Binding-site contacts:
Ligand atom C3 contacts residue GLN245 of chain 1.A at 3.0 Å.
Ligand atom C2 contacts residue GOL1 of chain 1.D at 3.7 Å.
Ligand atom O21 contacts residue TRP247 of chain 1.A at 3.9 Å.
Ligand atom C6 contacts residue GLN245 of chain 1.A at 3.4 Å.
Ligand atom O41 contacts residue SER243 of chain 1.A at 3.0 Å (h-bond).
Ligand atom O22 contacts residue TRP247 of chain 1.A at 3.6 Å.
Ligand atom C5 contacts residue ILE174 of chain 1.A at 3.9 Å (hydrophobic).
Ligand atom C6 contacts residue MN1 of chain 1.B at 3.3 Å.
Ligand atom C21 contacts residue GLN245 of chain 1.A at 3.5 Å.
Ligand atom C21 contacts residue GOL1 of chain 1.E at 3.4 Å.
Ligand atom O41 contacts residue ILE174 of chain 1.A at 3.5 Å.
Ligand atom N1 contacts residue HIS162 of chain 1.A at 3.5 Å (h-bond).
Ligand atom N1 contacts residue MN1 of chain 1.B at 2.3 Å.
Ligand atom C2 contacts residue MN1 of chain 1.B at 3.0 Å.
Ligand atom C5 contacts residue GLN245 of chain 1.A at 3.5 Å.
Ligand atom O21 contacts residue GOL1 of chain 1.D at 2.6 Å (h-bond).
Ligand atom C21 contacts residue GOL1 of chain 1.D at 3.5 Å.
Ligand atom N1 contacts residue LEU159 of chain 1.A at 3.6 Å.
Ligand atom C3 contacts residue GOL1 of chain 1.D at 3.2 Å.
Ligand atom O22 contacts residue GOL1 of chain 1.E at 2.9 Å (h-bond).
Ligand atom O21 contacts residue GOL1 of chain 1.E at 3.1 Å (h-bond).
Ligand atom N1 contacts residue GLN245 of chain 1.A at 3.1 Å (h-bond).
Ligand atom C2 contacts residue GLN245 of chain 1.A at 2.9 Å.
Ligand atom O42 contacts residue TYR153 of chain 1.A at 3.9 Å.
Ligand atom N1 contacts residue HIS230 of chain 1.A at 3.6 Å (h-bond).
Ligand atom O22 contacts residue ASP164 of chain 1.A at 2.9 Å (salt-bridge).
Ligand atom O42 contacts residue SER243 of chain 1.A at 3.2 Å (h-bond).
Ligand atom O22 contacts residue MN1 of chain 1.B at 2.1 Å.
Ligand atom C3 contacts residue LEU159 of chain 1.A at 3.8 Å (hydrophobic).
Ligand atom C41 contacts residue SER243 of chain 1.A at 3.5 Å.
Ligand atom C2 contacts residue LEU159 of chain 1.A at 3.4 Å (hydrophobic).
Ligand atom C6 contacts residue HIS230 of chain 1.A at 3.8 Å.
Ligand atom O22 contacts residue GLN245 of chain 1.A at 3.8 Å.
Ligand atom C21 contacts residue MN1 of chain 1.B at 2.9 Å.
Ligand atom C6 contacts residue VAL232 of chain 1.A at 3.8 Å (hydrophobic).
Ligand atom C21 contacts residue LEU159 of chain 1.A at 3.8 Å (hydrophobic).
Ligand atom C5 contacts residue VAL232 of chain 1.A at 3.4 Å (hydrophobic).
Ligand atom C21 contacts residue HIS162 of chain 1.A at 3.7 Å.
Ligand atom O22 contacts residue HIS162 of chain 1.A at 3.0 Å (h-bond).
Ligand atom C4 contacts residue GLN245 of chain 1.A at 3.3 Å.

This protein binds this small molecule.
Small molecule (SMILES): O=C(O)c1ccnc(C(=O)O)c1

Sequence of chain 1.A:
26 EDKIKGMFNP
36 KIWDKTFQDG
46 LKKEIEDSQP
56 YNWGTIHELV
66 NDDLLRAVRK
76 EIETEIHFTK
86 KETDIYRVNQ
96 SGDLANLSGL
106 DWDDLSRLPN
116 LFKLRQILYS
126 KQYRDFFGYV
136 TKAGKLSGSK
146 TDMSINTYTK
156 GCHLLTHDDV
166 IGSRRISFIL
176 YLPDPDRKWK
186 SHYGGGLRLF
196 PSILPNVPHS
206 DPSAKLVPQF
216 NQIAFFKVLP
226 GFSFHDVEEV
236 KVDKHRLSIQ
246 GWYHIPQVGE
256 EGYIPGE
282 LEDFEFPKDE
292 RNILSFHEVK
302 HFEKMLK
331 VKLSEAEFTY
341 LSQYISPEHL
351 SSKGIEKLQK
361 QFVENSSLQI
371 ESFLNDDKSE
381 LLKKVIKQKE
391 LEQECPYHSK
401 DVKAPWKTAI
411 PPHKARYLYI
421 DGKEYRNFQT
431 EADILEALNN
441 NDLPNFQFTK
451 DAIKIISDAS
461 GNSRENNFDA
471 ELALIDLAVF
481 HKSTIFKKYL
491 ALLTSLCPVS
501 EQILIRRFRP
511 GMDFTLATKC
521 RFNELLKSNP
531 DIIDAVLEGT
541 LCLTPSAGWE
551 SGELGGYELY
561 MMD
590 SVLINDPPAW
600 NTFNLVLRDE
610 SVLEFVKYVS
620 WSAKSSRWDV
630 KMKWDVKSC